Binding-site contacts:
Ligand atom C13 contacts residue SER164 of chain 1.B at 3.1 Å.
Ligand atom C12 contacts residue SER164 of chain 1.B at 3.6 Å.
Ligand atom O15 contacts residue NAP1 of chain 1.G at 2.8 Å.
Ligand atom C19 contacts residue NAP1 of chain 1.G at 3.4 Å.
Ligand atom N14 contacts residue SER164 of chain 1.B at 3.3 Å (h-bond).
Ligand atom N18 contacts residue ALA217 of chain 1.B at 3.8 Å.
Ligand atom C21 contacts residue ILE115 of chain 1.B at 3.9 Å (hydrophobic).
Ligand atom C20 contacts residue ILE115 of chain 1.B at 3.8 Å (hydrophobic).
Ligand atom O15 contacts residue TYR177 of chain 1.B at 2.5 Å (h-bond).
Ligand atom C3 contacts residue VAL225 of chain 1.B at 3.9 Å (hydrophobic).
Ligand atom C11 contacts residue TYR177 of chain 1.B at 3.4 Å (hydrophobic).
Ligand atom C20 contacts residue NAP1 of chain 1.G at 3.5 Å.
Ligand atom C5 contacts residue VAL221 of chain 1.B at 4.0 Å (hydrophobic).
Ligand atom C6 contacts residue TYR171 of chain 1.B at 3.8 Å (hydrophobic).
Ligand atom N14 contacts residue ALA166 of chain 1.B at 4.0 Å.
Ligand atom C11 contacts residue NAP1 of chain 1.G at 3.7 Å.
Ligand atom S16 contacts residue VAL174 of chain 1.B at 3.7 Å.
Ligand atom C2 contacts residue TYR177 of chain 1.B at 3.9 Å (hydrophobic).
Ligand atom C21 contacts residue TYR177 of chain 1.B at 3.6 Å (hydrophobic).
Ligand atom S16 contacts residue LEU120 of chain 1.B at 3.8 Å.
Ligand atom C19 contacts residue THR216 of chain 1.B at 3.8 Å.
Ligand atom O15 contacts residue SER164 of chain 1.B at 2.5 Å (h-bond).
Ligand atom N14 contacts residue LEU209 of chain 1.B at 3.3 Å (h-bond).
Ligand atom C22 contacts residue THR118 of chain 1.B at 3.6 Å.
Ligand atom C11 contacts residue SER164 of chain 1.B at 3.3 Å.
Ligand atom N23 contacts residue ALA220 of chain 1.B at 3.3 Å.
Ligand atom C19 contacts residue ALA217 of chain 1.B at 3.9 Å (hydrophobic).
Ligand atom N10 contacts residue TYR177 of chain 1.B at 3.4 Å.
Ligand atom N14 contacts residue LEU165 of chain 1.B at 3.4 Å.
Ligand atom C3 contacts residue MET227 of chain 1.B at 4.0 Å (hydrophobic).
Ligand atom O4 contacts residue VAL225 of chain 1.B at 3.8 Å.
Ligand atom N14 contacts residue LEU211 of chain 1.B at 4.0 Å.
Ligand atom C22 contacts residue ALA220 of chain 1.B at 3.6 Å (hydrophobic).
Ligand atom N23 contacts residue THR118 of chain 1.B at 3.3 Å (h-bond).
Ligand atom N23 contacts residue SER119 of chain 1.B at 3.5 Å.
Ligand atom N23 contacts residue LEU120 of chain 1.B at 3.7 Å.
Ligand atom C13 contacts residue LEU209 of chain 1.B at 4.0 Å (hydrophobic).
Ligand atom N18 contacts residue THR216 of chain 1.B at 3.5 Å.
Ligand atom C2 contacts residue THR118 of chain 1.B at 3.8 Å.
Ligand atom N14 contacts residue GLY210 of chain 1.B at 3.5 Å.

Sequence of chain 1.B:
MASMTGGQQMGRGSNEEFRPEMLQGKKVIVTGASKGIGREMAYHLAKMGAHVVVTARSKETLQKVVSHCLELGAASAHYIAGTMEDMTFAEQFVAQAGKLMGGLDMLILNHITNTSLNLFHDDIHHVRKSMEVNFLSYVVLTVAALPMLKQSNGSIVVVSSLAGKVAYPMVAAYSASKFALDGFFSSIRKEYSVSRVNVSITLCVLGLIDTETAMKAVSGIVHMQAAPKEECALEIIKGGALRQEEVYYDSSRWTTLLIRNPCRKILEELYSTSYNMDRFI

The small molecule below binds the protein below.
Small molecule (SMILES): N#Cc1ncccc1CSc1nc(O)c(C#N)c2c1COCC2